Sequence of chain 1.A:
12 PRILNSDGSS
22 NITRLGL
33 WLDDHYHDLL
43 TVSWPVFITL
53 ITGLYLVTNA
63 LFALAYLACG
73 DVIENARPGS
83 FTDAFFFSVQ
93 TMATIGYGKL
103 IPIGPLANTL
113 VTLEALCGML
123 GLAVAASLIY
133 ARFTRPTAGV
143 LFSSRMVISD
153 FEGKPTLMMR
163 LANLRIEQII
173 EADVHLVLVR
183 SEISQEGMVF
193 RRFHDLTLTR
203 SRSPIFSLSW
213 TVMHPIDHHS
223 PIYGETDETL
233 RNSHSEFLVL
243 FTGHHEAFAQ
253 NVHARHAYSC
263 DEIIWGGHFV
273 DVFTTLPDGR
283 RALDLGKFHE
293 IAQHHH

The small molecule below binds the protein below.
Small molecule (SMILES): C[N+](C)(C)[O-]

Binding-site contacts:
Ligand atom NAC contacts residue ASP197 of chain 1.A at 4.4 Å.
Ligand atom OAE contacts residue LEU198 of chain 1.A at 3.3 Å (h-bond).
Ligand atom CAD contacts residue ASP197 of chain 1.A at 4.1 Å.
Ligand atom OAE contacts residue THR199 of chain 1.A at 4.0 Å.
Ligand atom OAE contacts residue ASP197 of chain 1.A at 3.4 Å (salt-bridge).
Ligand atom CAA contacts residue ASP197 of chain 1.A at 4.2 Å.